This protein binds this small molecule.
Small molecule (SMILES): Nc1ncnc2c1ncn2[C@@H]1O[C@H](CO[P](=O)(O)O[P](=O)(O)CP(=O)(O)O)[C@@H](O)[C@H]1O

Binding-site contacts:
Ligand atom N1 contacts residue TYR185 of chain 1.F at 3.7 Å.
Ligand atom PG contacts residue GLU331 of chain 1.F at 3.0 Å.
Ligand atom O1B contacts residue GLU331 of chain 1.F at 2.9 Å (salt-bridge).
Ligand atom C4' contacts residue THR241 of chain 1.F at 3.9 Å.
Ligand atom C8 contacts residue ILE148 of chain 1.F at 3.7 Å (hydrophobic).
Ligand atom O2' contacts residue THR241 of chain 1.F at 3.2 Å (h-bond).
Ligand atom O1A contacts residue GLU331 of chain 1.F at 3.2 Å (salt-bridge).
Ligand atom O3G contacts residue ARG222 of chain 1.F at 3.2 Å (salt-bridge).
Ligand atom N3 contacts residue TYR185 of chain 1.F at 3.8 Å.
Ligand atom C2 contacts residue TYR185 of chain 1.F at 3.5 Å (hydrophobic).
Ligand atom C3B contacts residue GLU331 of chain 1.F at 3.7 Å.
Ligand atom O2A contacts residue LYS74 of chain 1.F at 3.8 Å.
Ligand atom N6 contacts residue GLN183 of chain 1.F at 3.4 Å (h-bond).
Ligand atom O3G contacts residue ASN333 of chain 1.F at 3.6 Å (h-bond).
Ligand atom O3G contacts residue GLU331 of chain 1.F at 3.3 Å (salt-bridge).
Ligand atom N7 contacts residue ILE148 of chain 1.F at 3.5 Å.
Ligand atom O3' contacts residue ASP200 of chain 1.F at 3.1 Å (salt-bridge).
Ligand atom C3' contacts residue THR241 of chain 1.F at 3.4 Å.
Ligand atom C2 contacts residue LYS198 of chain 1.F at 3.2 Å.
Ligand atom O2G contacts residue ASN333 of chain 1.F at 2.6 Å (h-bond).
Ligand atom C4' contacts residue ASN242 of chain 1.F at 3.2 Å.
Ligand atom N3 contacts residue LYS198 of chain 1.F at 3.1 Å (salt-bridge).
Ligand atom N6 contacts residue LYS184 of chain 1.F at 3.2 Å (salt-bridge).
Ligand atom O5' contacts residue ASN242 of chain 1.F at 3.6 Å (h-bond).
Ligand atom N6 contacts residue ILE148 of chain 1.F at 3.6 Å.
Ligand atom C2' contacts residue THR241 of chain 1.F at 3.8 Å.
Ligand atom O3' contacts residue THR241 of chain 1.F at 2.0 Å (h-bond).
Ligand atom C3B contacts residue ASN242 of chain 1.F at 3.8 Å.
Ligand atom O3' contacts residue ASN242 of chain 1.F at 3.7 Å.
Ligand atom PB contacts residue GLU331 of chain 1.F at 3.7 Å.
Ligand atom O2G contacts residue GLU331 of chain 1.F at 1.9 Å (salt-bridge).
Ligand atom O3G contacts residue ASP318 of chain 1.F at 2.9 Å (salt-bridge).
Ligand atom PG contacts residue ASN333 of chain 1.F at 3.7 Å.
Ligand atom O1B contacts residue LYS74 of chain 1.F at 3.6 Å (salt-bridge).
Ligand atom C5 contacts residue ILE148 of chain 1.F at 3.9 Å (hydrophobic).
Ligand atom C5' contacts residue ASN242 of chain 1.F at 2.5 Å.
Ligand atom O3G contacts residue ARG202 of chain 1.F at 3.1 Å (salt-bridge).
Ligand atom N7 contacts residue GLN183 of chain 1.F at 3.9 Å.
Ligand atom N1 contacts residue LEU186 of chain 1.F at 3.6 Å.
Ligand atom O2' contacts residue HIS239 of chain 1.F at 3.2 Å (h-bond).

Sequence of chain 1.F:
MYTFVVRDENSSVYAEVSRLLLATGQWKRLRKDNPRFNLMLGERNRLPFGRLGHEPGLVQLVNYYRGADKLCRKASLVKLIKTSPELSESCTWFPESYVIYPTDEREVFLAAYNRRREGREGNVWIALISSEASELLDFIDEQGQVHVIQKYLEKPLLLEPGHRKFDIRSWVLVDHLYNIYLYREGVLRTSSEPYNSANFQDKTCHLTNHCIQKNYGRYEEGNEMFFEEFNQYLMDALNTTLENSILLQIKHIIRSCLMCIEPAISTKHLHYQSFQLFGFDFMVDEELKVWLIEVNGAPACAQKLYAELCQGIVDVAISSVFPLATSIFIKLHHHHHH